Binding-site contacts:
Ligand atom O6 contacts residue GLN251 of chain 1.C at 2.9 Å (h-bond).
Ligand atom O1 contacts residue LEU206 of chain 1.C at 3.3 Å (h-bond).
Ligand atom O5 contacts residue GLN157 of chain 1.C at 3.0 Å (h-bond).
Ligand atom O2 contacts residue ARG161 of chain 1.C at 3.7 Å.
Ligand atom C5 contacts residue ASN108 of chain 1.C at 3.5 Å.
Ligand atom O3 contacts residue ASP33 of chain 1.C at 2.6 Å (salt-bridge).
Ligand atom C6 contacts residue GLN251 of chain 1.C at 3.9 Å.
Ligand atom C5 contacts residue GLN157 of chain 1.C at 4.1 Å.
Ligand atom O6 contacts residue PHE35 of chain 1.C at 3.9 Å.
Ligand atom C3 contacts residue GLN151 of chain 1.C at 3.9 Å.
Ligand atom C6 contacts residue ASN108 of chain 1.C at 4.0 Å.
Ligand atom C2 contacts residue ASP231 of chain 1.C at 3.6 Å.
Ligand atom O4 contacts residue TRP36 of chain 1.C at 3.1 Å (h-bond).
Ligand atom O2 contacts residue GLN151 of chain 1.C at 3.0 Å (h-bond).
Ligand atom O1 contacts residue ASP231 of chain 1.C at 2.6 Å (salt-bridge).
Ligand atom O5 contacts residue TRP36 of chain 1.C at 3.9 Å.
Ligand atom C4 contacts residue HIS28 of chain 1.C at 4.0 Å.
Ligand atom C3 contacts residue ASP33 of chain 1.C at 3.6 Å.
Ligand atom O2 contacts residue LEU158 of chain 1.C at 3.7 Å.
Ligand atom C5 contacts residue TRP36 of chain 1.C at 3.9 Å (hydrophobic).
Ligand atom O5 contacts residue ASN108 of chain 1.C at 2.7 Å (h-bond).
Ligand atom C2 contacts residue GLN151 of chain 1.C at 3.9 Å.
Ligand atom C5 contacts residue PHE35 of chain 1.C at 4.1 Å (hydrophobic).
Ligand atom C1 contacts residue PHE35 of chain 1.C at 4.1 Å (hydrophobic).
Ligand atom C1 contacts residue ARG161 of chain 1.C at 3.8 Å.
Ligand atom O6 contacts residue ASN108 of chain 1.C at 2.9 Å (h-bond).
Ligand atom C6 contacts residue ARG161 of chain 1.C at 3.9 Å.
Ligand atom O2 contacts residue LEU206 of chain 1.C at 2.6 Å (h-bond).
Ligand atom O4 contacts residue ASP33 of chain 1.C at 3.7 Å.
Ligand atom O1 contacts residue GLN251 of chain 1.C at 3.0 Å (h-bond).
Ligand atom C1 contacts residue LEU206 of chain 1.C at 3.9 Å (hydrophobic).
Ligand atom O6 contacts residue ARG161 of chain 1.C at 3.4 Å (salt-bridge).
Ligand atom O5 contacts residue HIS28 of chain 1.C at 3.0 Å (h-bond).
Ligand atom C5 contacts residue HIS28 of chain 1.C at 3.9 Å.
Ligand atom O3 contacts residue GLN151 of chain 1.C at 3.1 Å (h-bond).
Ligand atom O1 contacts residue ARG161 of chain 1.C at 2.8 Å (salt-bridge).
Ligand atom C1 contacts residue GLN251 of chain 1.C at 3.6 Å.
Ligand atom C2 contacts residue LEU206 of chain 1.C at 3.5 Å (hydrophobic).
Ligand atom C1 contacts residue ASP231 of chain 1.C at 3.3 Å.
Ligand atom O4 contacts residue HIS28 of chain 1.C at 3.3 Å (h-bond).

A protein and the small-molecule ligand that binds it are described below.
Small molecule (SMILES): OC1C(O)C(O)C(O)C(O)C1O

Sequence of chain 1.C:
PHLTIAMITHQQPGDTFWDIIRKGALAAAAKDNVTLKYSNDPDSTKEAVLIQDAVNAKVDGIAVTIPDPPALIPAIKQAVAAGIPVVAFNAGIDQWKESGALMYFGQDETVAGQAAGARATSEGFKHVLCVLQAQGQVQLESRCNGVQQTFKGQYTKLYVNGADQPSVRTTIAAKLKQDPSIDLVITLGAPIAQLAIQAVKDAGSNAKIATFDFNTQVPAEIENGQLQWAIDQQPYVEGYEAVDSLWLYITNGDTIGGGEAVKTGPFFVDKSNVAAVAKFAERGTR